A small-molecule ligand and the protein it binds are described below.
Small molecule (SMILES): COc1cc(-c2ccc3c(n2)CN(c2cnn(CC#N)c2)C3=O)cnc1OC

Sequence of chain 1.A:
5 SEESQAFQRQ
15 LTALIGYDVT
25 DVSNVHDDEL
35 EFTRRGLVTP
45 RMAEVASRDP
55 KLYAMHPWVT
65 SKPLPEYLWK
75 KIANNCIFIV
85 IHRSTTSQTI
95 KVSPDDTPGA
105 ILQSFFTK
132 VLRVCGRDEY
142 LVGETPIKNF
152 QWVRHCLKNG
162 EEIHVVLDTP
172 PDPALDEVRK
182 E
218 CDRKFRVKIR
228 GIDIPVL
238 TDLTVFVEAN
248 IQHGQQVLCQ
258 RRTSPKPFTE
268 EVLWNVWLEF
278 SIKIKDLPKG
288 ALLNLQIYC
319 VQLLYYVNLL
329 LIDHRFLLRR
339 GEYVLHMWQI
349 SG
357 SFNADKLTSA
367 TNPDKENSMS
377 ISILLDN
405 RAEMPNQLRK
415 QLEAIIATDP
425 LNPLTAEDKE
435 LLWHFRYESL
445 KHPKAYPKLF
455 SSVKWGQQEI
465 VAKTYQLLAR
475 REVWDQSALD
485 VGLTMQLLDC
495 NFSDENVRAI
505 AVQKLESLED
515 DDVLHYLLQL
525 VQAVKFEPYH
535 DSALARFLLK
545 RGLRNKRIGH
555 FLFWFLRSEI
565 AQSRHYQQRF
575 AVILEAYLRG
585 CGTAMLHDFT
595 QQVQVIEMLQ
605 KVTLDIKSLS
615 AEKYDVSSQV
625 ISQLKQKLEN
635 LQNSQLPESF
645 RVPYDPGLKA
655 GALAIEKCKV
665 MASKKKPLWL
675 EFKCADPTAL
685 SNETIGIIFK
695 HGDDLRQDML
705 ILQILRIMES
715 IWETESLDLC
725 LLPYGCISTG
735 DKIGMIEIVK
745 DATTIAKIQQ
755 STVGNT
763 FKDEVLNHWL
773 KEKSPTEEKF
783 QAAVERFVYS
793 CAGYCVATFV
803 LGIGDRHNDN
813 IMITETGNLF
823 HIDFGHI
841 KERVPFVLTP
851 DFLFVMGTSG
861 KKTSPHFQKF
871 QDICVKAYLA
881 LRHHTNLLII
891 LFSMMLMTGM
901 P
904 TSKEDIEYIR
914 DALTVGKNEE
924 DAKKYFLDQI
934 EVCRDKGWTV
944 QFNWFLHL

Binding-site contacts:
Ligand atom C6 contacts residue TYR728 of chain 1.A at 3.3 Å (hydrophobic).
Ligand atom N24 contacts residue ALA746 of chain 1.A at 3.2 Å (h-bond).
Ligand atom C25 contacts residue ILE742 of chain 1.A at 3.6 Å (hydrophobic).
Ligand atom C6 contacts residue ILE740 of chain 1.A at 3.6 Å (hydrophobic).
Ligand atom C11 contacts residue ILE824 of chain 1.A at 3.7 Å (hydrophobic).
Ligand atom C27 contacts residue TRP673 of chain 1.A at 3.5 Å (hydrophobic).
Ligand atom N28 contacts residue ILE742 of chain 1.A at 3.6 Å.
Ligand atom C26 contacts residue ALA746 of chain 1.A at 3.2 Å (hydrophobic).
Ligand atom N16 contacts residue ILE824 of chain 1.A at 3.5 Å.
Ligand atom C10 contacts residue LEU699 of chain 1.A at 3.7 Å (hydrophobic).
Ligand atom C12 contacts residue ILE740 of chain 1.A at 3.6 Å (hydrophobic).
Ligand atom C13 contacts residue GLU741 of chain 1.A at 3.3 Å.
Ligand atom C22 contacts residue MET814 of chain 1.A at 3.5 Å (hydrophobic).
Ligand atom C21 contacts residue MET814 of chain 1.A at 3.5 Å (hydrophobic).
Ligand atom N28 contacts residue LYS744 of chain 1.A at 3.6 Å.
Ligand atom C10 contacts residue ASP697 of chain 1.A at 3.6 Å.
Ligand atom C6 contacts residue ASP825 of chain 1.A at 3.7 Å.
Ligand atom C15 contacts residue ILE692 of chain 1.A at 3.5 Å (hydrophobic).
Ligand atom C19 contacts residue MET814 of chain 1.A at 3.6 Å (hydrophobic).
Ligand atom N7 contacts residue ASP825 of chain 1.A at 3.6 Å.
Ligand atom C26 contacts residue VAL743 of chain 1.A at 3.4 Å (hydrophobic).
Ligand atom O9 contacts residue LYS694 of chain 1.A at 3.5 Å (salt-bridge).
Ligand atom C8 contacts residue ASP825 of chain 1.A at 3.6 Å.
Ligand atom N16 contacts residue ILE692 of chain 1.A at 3.4 Å.
Ligand atom C27 contacts residue ILE742 of chain 1.A at 3.8 Å (hydrophobic).
Ligand atom N7 contacts residue TYR728 of chain 1.A at 3.7 Å.
Ligand atom C10 contacts residue ASP702 of chain 1.A at 3.5 Å.
Ligand atom C10 contacts residue ASP825 of chain 1.A at 3.4 Å.
Ligand atom N23 contacts residue ALA746 of chain 1.A at 3.2 Å (h-bond).
Ligand atom O9 contacts residue ASP825 of chain 1.A at 3.1 Å (salt-bridge).
Ligand atom N23 contacts residue TRP673 of chain 1.A at 3.4 Å.
Ligand atom N18 contacts residue MET814 of chain 1.A at 3.5 Å.
Ligand atom O2 contacts residue LYS694 of chain 1.A at 3.6 Å (salt-bridge).
Ligand atom N28 contacts residue TRP673 of chain 1.A at 3.2 Å.
Ligand atom C25 contacts residue VAL743 of chain 1.A at 3.1 Å (hydrophobic).
Ligand atom N24 contacts residue VAL743 of chain 1.A at 3.6 Å (h-bond).
Ligand atom O20 contacts residue ILE742 of chain 1.A at 3.7 Å.
Ligand atom N24 contacts residue TRP673 of chain 1.A at 3.5 Å.
Ligand atom O20 contacts residue VAL743 of chain 1.A at 2.8 Å (h-bond).
Ligand atom C22 contacts residue TRP673 of chain 1.A at 3.6 Å (hydrophobic).